This small molecule binds to this protein.
Small molecule (SMILES): CC(=O)N[C@H]1[C@H](O[C@H]2[C@H](O)[C@@H](NC(C)=O)CO[C@@H]2CO)O[C@H](CO)[C@@H](O[C@@H]2O[C@H](CO)[C@@H](O)[C@H](O)[C@@H]2O)[C@@H]1O

Sequence of chain 1.A:
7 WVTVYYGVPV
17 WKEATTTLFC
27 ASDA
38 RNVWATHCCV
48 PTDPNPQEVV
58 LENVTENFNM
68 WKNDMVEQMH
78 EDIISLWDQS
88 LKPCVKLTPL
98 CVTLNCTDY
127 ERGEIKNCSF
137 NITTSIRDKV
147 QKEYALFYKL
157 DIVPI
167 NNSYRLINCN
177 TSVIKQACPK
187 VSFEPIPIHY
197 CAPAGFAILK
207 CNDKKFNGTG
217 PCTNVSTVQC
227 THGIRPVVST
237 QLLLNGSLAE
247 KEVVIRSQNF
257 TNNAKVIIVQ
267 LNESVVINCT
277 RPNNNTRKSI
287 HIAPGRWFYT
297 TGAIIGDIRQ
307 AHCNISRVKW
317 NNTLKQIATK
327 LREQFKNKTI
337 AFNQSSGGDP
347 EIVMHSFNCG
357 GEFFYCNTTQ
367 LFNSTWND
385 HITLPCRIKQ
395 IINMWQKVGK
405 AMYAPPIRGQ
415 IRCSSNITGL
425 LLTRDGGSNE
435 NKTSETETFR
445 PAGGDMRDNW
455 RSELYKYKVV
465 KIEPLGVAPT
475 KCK

Binding-site contacts:
Ligand atom O6 contacts residue SER418 of chain 1.A at 4.5 Å.
Ligand atom C1 contacts residue VAL272 of chain 1.A at 4.2 Å (hydrophobic).
Ligand atom O5 contacts residue ASN274 of chain 1.A at 2.5 Å (h-bond).
Ligand atom C2 contacts residue ASN274 of chain 1.A at 2.5 Å.
Ligand atom C8 contacts residue HIS385 of chain 1.A at 3.6 Å.
Ligand atom C4 contacts residue ASN274 of chain 1.A at 4.3 Å.
Ligand atom C7 contacts residue ASN310 of chain 1.A at 4.1 Å.
Ligand atom O5 contacts residue VAL272 of chain 1.A at 4.2 Å.
Ligand atom C8 contacts residue SER312 of chain 1.A at 3.6 Å.
Ligand atom C3 contacts residue ASN274 of chain 1.A at 3.9 Å.
Ligand atom O7 contacts residue HIS385 of chain 1.A at 4.1 Å.
Ligand atom N2 contacts residue ASN274 of chain 1.A at 2.9 Å (h-bond).
Ligand atom C5 contacts residue ASN274 of chain 1.A at 3.8 Å.
Ligand atom C6 contacts residue ASN274 of chain 1.A at 4.2 Å.
Ligand atom O7 contacts residue ASN274 of chain 1.A at 4.1 Å.
Ligand atom C7 contacts residue ASN274 of chain 1.A at 3.7 Å.
Ligand atom N2 contacts residue ASN310 of chain 1.A at 4.3 Å.
Ligand atom C8 contacts residue ARG416 of chain 1.A at 4.3 Å.
Ligand atom O6 contacts residue VAL272 of chain 1.A at 4.5 Å.
Ligand atom N2 contacts residue VAL272 of chain 1.A at 4.5 Å.
Ligand atom C7 contacts residue HIS385 of chain 1.A at 4.2 Å.
Ligand atom C1 contacts residue ASN274 of chain 1.A at 1.5 Å.
Ligand atom O7 contacts residue ASN310 of chain 1.A at 4.0 Å.
Ligand atom C8 contacts residue ILE311 of chain 1.A at 3.6 Å (hydrophobic).
Ligand atom C8 contacts residue ASN310 of chain 1.A at 3.8 Å.